Binding-site contacts:
Ligand atom C7 contacts residue PRO408 of chain 1.B at 4.2 Å (hydrophobic).
Ligand atom C7 contacts residue SER527 of chain 1.B at 4.5 Å.
Ligand atom C2 contacts residue ASN528 of chain 1.B at 2.5 Å.
Ligand atom O7 contacts residue PRO408 of chain 1.B at 3.6 Å.
Ligand atom C8 contacts residue ASP525 of chain 1.B at 3.2 Å.
Ligand atom C8 contacts residue PRO408 of chain 1.B at 3.9 Å (hydrophobic).
Ligand atom C8 contacts residue HIS399 of chain 1.B at 4.3 Å.
Ligand atom O5 contacts residue ASN528 of chain 1.B at 2.3 Å (h-bond).
Ligand atom C4 contacts residue ASN528 of chain 1.B at 4.2 Å.
Ligand atom C7 contacts residue SER402 of chain 1.B at 3.8 Å.
Ligand atom O7 contacts residue ASN528 of chain 1.B at 3.9 Å.
Ligand atom O3 contacts residue SER402 of chain 1.B at 3.5 Å.
Ligand atom C7 contacts residue ASN528 of chain 1.B at 3.7 Å.
Ligand atom C8 contacts residue SER527 of chain 1.B at 3.7 Å.
Ligand atom N2 contacts residue ASN528 of chain 1.B at 3.0 Å (h-bond).
Ligand atom N2 contacts residue SER402 of chain 1.B at 4.0 Å.
Ligand atom C3 contacts residue ASN528 of chain 1.B at 3.8 Å.
Ligand atom C5 contacts residue ASN528 of chain 1.B at 3.6 Å.
Ligand atom C8 contacts residue SER402 of chain 1.B at 3.3 Å.
Ligand atom C1 contacts residue ASN528 of chain 1.B at 1.4 Å.
Ligand atom O7 contacts residue SER402 of chain 1.B at 4.3 Å.

Sequence of chain 1.B:
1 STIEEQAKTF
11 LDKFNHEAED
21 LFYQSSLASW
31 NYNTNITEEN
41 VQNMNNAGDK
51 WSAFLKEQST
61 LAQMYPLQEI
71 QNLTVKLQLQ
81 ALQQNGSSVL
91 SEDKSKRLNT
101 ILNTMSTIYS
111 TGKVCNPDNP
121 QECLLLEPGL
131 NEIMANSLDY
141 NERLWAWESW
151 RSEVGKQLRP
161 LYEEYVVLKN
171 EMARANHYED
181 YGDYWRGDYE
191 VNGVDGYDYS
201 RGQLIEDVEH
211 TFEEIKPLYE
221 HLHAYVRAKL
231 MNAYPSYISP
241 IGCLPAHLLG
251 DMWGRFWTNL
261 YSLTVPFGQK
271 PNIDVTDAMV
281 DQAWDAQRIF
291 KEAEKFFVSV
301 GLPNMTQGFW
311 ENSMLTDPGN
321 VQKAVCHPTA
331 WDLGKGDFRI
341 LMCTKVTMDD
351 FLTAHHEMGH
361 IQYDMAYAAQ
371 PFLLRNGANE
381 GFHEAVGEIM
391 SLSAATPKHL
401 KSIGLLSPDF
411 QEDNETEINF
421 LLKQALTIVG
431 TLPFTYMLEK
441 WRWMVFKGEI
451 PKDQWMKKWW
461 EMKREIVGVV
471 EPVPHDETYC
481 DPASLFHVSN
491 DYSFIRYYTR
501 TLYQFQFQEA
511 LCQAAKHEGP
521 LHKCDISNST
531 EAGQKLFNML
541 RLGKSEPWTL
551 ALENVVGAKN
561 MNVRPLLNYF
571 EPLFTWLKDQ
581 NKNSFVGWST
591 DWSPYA

This small molecule binds to this protein.
Small molecule (SMILES): CC(=O)N[C@H]1[C@H](O[C@H]2[C@H](O)[C@@H](NC(C)=O)CO[C@@H]2CO)O[C@H](CO)[C@@H](O[C@@H]2O[C@H](CO)[C@@H](O)[C@H](O[C@@H]3O[C@H](CO)[C@@H](O)[C@H](O)[C@H]3NC(C)=O)[C@@H]2O)[C@@H]1O